Binding-site contacts:
Ligand atom O6 contacts residue SER207 of chain 1.BA at 3.8 Å.
Ligand atom C8 contacts residue ARG205 of chain 1.BA at 3.7 Å.
Ligand atom O5 contacts residue ASN252 of chain 1.BA at 2.4 Å (h-bond).
Ligand atom C3 contacts residue ASN252 of chain 1.BA at 3.8 Å.
Ligand atom C4 contacts residue ASN252 of chain 1.BA at 4.3 Å.
Ligand atom C7 contacts residue SER251 of chain 1.BA at 3.1 Å.
Ligand atom C1 contacts residue ASN252 of chain 1.BA at 1.4 Å.
Ligand atom O5 contacts residue PHE208 of chain 1.BA at 3.5 Å.
Ligand atom N2 contacts residue ARG205 of chain 1.BA at 4.0 Å.
Ligand atom C8 contacts residue SER251 of chain 1.BA at 3.4 Å.
Ligand atom N2 contacts residue ASN252 of chain 1.BA at 3.0 Å (h-bond).
Ligand atom O7 contacts residue SER251 of chain 1.BA at 2.5 Å (h-bond).
Ligand atom N2 contacts residue SER251 of chain 1.BA at 4.1 Å.
Ligand atom C2 contacts residue ASN252 of chain 1.BA at 2.5 Å.
Ligand atom C7 contacts residue ARG205 of chain 1.BA at 4.4 Å.
Ligand atom C7 contacts residue ASN252 of chain 1.BA at 4.0 Å.
Ligand atom O6 contacts residue PHE208 of chain 1.BA at 4.0 Å.
Ligand atom C5 contacts residue ASN252 of chain 1.BA at 3.7 Å.
Ligand atom C5 contacts residue PHE208 of chain 1.BA at 4.4 Å (hydrophobic).
Ligand atom O6 contacts residue ASP211 of chain 1.BA at 3.9 Å.
Ligand atom C1 contacts residue PHE208 of chain 1.BA at 4.5 Å (hydrophobic).
Ligand atom C6 contacts residue PHE208 of chain 1.BA at 4.0 Å (hydrophobic).

Sequence of chain 1.BA:
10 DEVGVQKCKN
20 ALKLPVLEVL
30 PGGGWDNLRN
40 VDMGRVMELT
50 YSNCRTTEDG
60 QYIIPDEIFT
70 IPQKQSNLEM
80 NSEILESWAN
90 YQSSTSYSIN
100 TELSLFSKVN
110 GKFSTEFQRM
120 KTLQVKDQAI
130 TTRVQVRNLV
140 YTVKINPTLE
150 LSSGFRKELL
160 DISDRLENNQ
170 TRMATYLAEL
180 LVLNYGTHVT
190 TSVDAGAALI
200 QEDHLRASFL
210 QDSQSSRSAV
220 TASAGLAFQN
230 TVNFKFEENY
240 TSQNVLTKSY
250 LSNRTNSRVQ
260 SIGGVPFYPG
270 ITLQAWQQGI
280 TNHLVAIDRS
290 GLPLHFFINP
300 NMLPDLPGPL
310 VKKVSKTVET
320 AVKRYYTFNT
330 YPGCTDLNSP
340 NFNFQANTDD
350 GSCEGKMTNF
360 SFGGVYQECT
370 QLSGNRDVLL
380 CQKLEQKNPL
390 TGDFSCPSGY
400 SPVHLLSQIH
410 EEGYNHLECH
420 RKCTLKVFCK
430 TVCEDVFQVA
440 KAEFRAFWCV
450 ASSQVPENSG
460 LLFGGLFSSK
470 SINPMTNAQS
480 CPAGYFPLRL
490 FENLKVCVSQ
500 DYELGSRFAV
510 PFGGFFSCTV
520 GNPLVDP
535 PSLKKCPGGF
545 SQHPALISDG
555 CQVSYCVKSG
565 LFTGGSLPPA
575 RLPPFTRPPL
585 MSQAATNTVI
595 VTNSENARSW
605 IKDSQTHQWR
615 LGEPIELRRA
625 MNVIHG

A protein and the small-molecule ligand that binds it are described below.
Small molecule (SMILES): CC(=O)N[C@H]1[C@H](O[C@H]2[C@H](O)[C@@H](NC(C)=O)CO[C@@H]2CO)O[C@H](CO)[C@@H](O)[C@@H]1O